Sequence of chain 1.B:
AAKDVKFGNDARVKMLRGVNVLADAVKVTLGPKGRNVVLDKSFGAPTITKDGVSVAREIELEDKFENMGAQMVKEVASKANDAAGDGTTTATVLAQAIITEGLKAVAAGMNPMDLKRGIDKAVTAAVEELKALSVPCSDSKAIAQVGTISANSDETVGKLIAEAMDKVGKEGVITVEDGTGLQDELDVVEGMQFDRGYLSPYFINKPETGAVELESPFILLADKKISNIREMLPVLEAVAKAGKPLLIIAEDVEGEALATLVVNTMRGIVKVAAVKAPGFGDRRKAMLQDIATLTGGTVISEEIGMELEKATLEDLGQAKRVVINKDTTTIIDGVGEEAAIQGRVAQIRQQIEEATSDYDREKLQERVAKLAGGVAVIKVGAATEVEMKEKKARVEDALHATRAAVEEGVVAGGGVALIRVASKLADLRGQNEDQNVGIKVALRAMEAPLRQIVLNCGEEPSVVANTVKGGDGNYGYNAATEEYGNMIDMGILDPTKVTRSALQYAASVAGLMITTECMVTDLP

The small molecule below binds the protein below.
Small molecule (SMILES): Nc1ncnc2c1ncn2[C@@H]1O[C@H](COP(=O)(O)OP(=O)(O)OP(O)(O)=S)[C@@H](O)[C@H]1O

Binding-site contacts:
Ligand atom O2B contacts residue THR89 of chain 1.B at 3.0 Å (h-bond).
Ligand atom C6 contacts residue ASN478 of chain 1.B at 3.6 Å.
Ligand atom PB contacts residue MG1 of chain 1.Y at 3.3 Å.
Ligand atom C2' contacts residue ASP494 of chain 1.B at 3.3 Å.
Ligand atom S1G contacts residue THR88 of chain 1.B at 3.2 Å (h-bond).
Ligand atom O3A contacts residue THR89 of chain 1.B at 3.6 Å (h-bond).
Ligand atom O2' contacts residue GLY414 of chain 1.B at 2.5 Å (h-bond).
Ligand atom PA contacts residue MG1 of chain 1.Y at 3.4 Å.
Ligand atom O2B contacts residue THR90 of chain 1.B at 2.7 Å (h-bond).
Ligand atom O1A contacts residue THR29 of chain 1.B at 3.5 Å (h-bond).
Ligand atom N1 contacts residue ALA479 of chain 1.B at 2.7 Å (h-bond).
Ligand atom N6 contacts residue ALA480 of chain 1.B at 3.5 Å.
Ligand atom N6 contacts residue ASN478 of chain 1.B at 2.8 Å (h-bond).
Ligand atom N6 contacts residue ILE492 of chain 1.B at 3.5 Å.
Ligand atom N1 contacts residue ASN478 of chain 1.B at 3.5 Å.
Ligand atom C3' contacts residue ASP494 of chain 1.B at 3.2 Å.
Ligand atom C5 contacts residue PRO32 of chain 1.B at 3.6 Å (hydrophobic).
Ligand atom PG contacts residue MG1 of chain 1.Y at 3.4 Å.
Ligand atom O1A contacts residue GLY31 of chain 1.B at 3.4 Å (h-bond).
Ligand atom O2B contacts residue THR88 of chain 1.B at 3.3 Å (h-bond).
Ligand atom O3' contacts residue ASP494 of chain 1.B at 2.8 Å (salt-bridge).
Ligand atom O2' contacts residue GLY413 of chain 1.B at 3.4 Å.
Ligand atom N3 contacts residue GLY414 of chain 1.B at 3.6 Å.
Ligand atom O3G contacts residue TL1 of chain 1.W at 2.8 Å.
Ligand atom O3B contacts residue THR89 of chain 1.B at 3.2 Å (h-bond).
Ligand atom O2B contacts residue GLY87 of chain 1.B at 3.2 Å.
Ligand atom O3B contacts residue THR88 of chain 1.B at 3.3 Å (h-bond).
Ligand atom O2' contacts residue ASP494 of chain 1.B at 2.9 Å (salt-bridge).
Ligand atom C2 contacts residue TYR477 of chain 1.B at 3.4 Å (hydrophobic).
Ligand atom O1B contacts residue MG1 of chain 1.Y at 2.2 Å.
Ligand atom C2 contacts residue ALA479 of chain 1.B at 3.4 Å (hydrophobic).
Ligand atom S1G contacts residue ASP51 of chain 1.B at 3.4 Å (salt-bridge).
Ligand atom O1A contacts residue TL1 of chain 1.W at 3.0 Å.
Ligand atom O5' contacts residue GLY31 of chain 1.B at 3.5 Å (h-bond).
Ligand atom O1B contacts residue ASP86 of chain 1.B at 2.8 Å (salt-bridge).
Ligand atom O3G contacts residue GLY52 of chain 1.B at 3.5 Å (h-bond).
Ligand atom O2G contacts residue MG1 of chain 1.Y at 2.1 Å.
Ligand atom O3G contacts residue THR89 of chain 1.B at 3.4 Å (h-bond).
Ligand atom O2A contacts residue MG1 of chain 1.Y at 2.1 Å.
Ligand atom O1B contacts residue GLY87 of chain 1.B at 3.2 Å (h-bond).